This protein binds this small molecule.
Small molecule (SMILES): N=c1ccn([C@H]2C[C@H](O[P](=O)(O)OC[C@H]3O[C@@H](n4cnc5c(N)ncnc54)C[C@@H]3O[P](=O)(O)OC[C@H]3O[C@@H](n4cnc5c(N)ncnc54)C[C@@H]3O[P](=O)(O)OC[C@H]3O[C@@H](n4cnc5c(N)ncnc54)C[C@@H]3O)[C@@H](COP(=O)=O)O2)c(=O)[nH]1

Binding-site contacts:
Ligand atom P contacts residue ASN139 of chain 7.A at 3.7 Å.
Ligand atom OP1 contacts residue PRO276 of chain 7.A at 3.1 Å.
Ligand atom OP1 contacts residue ASN139 of chain 7.A at 3.1 Å (h-bond).
Ligand atom C4' contacts residue PRO276 of chain 7.A at 3.7 Å (hydrophobic).
Ligand atom N9 contacts residue TRP60 of chain 7.A at 3.8 Å.
Ligand atom N7 contacts residue TRP60 of chain 7.A at 3.9 Å.
Ligand atom C1' contacts residue TRP60 of chain 7.A at 3.5 Å (hydrophobic).
Ligand atom OP1 contacts residue GLN137 of chain 7.A at 4.4 Å.
Ligand atom C4 contacts residue TRP60 of chain 7.A at 3.5 Å (hydrophobic).
Ligand atom OP2 contacts residue GLN137 of chain 7.A at 3.8 Å.
Ligand atom O3' contacts residue PRO276 of chain 7.A at 3.4 Å.
Ligand atom C4' contacts residue GLN137 of chain 7.A at 4.1 Å.
Ligand atom C3' contacts residue GLN137 of chain 7.A at 2.6 Å.
Ligand atom P contacts residue PRO276 of chain 7.A at 3.8 Å.
Ligand atom OP1 contacts residue ASN275 of chain 7.A at 4.5 Å.
Ligand atom O5' contacts residue GLN137 of chain 7.A at 4.3 Å.
Ligand atom O3' contacts residue TRP60 of chain 7.A at 4.4 Å.
Ligand atom P contacts residue GLN137 of chain 7.A at 3.5 Å.
Ligand atom OP2 contacts residue TRP60 of chain 7.A at 4.4 Å.
Ligand atom C2' contacts residue TRP60 of chain 7.A at 4.1 Å (hydrophobic).
Ligand atom N1 contacts residue TRP60 of chain 7.A at 3.5 Å.
Ligand atom O5' contacts residue TRP60 of chain 7.A at 3.8 Å.
Ligand atom O3' contacts residue GLN137 of chain 7.A at 2.1 Å (h-bond).
Ligand atom N3 contacts residue TRP60 of chain 7.A at 3.0 Å.
Ligand atom O4' contacts residue TRP60 of chain 7.A at 4.2 Å.
Ligand atom N6 contacts residue TRP60 of chain 7.A at 3.0 Å.
Ligand atom C2' contacts residue GLN137 of chain 7.A at 2.9 Å.
Ligand atom C5 contacts residue TRP60 of chain 7.A at 3.8 Å (hydrophobic).
Ligand atom C1' contacts residue GLN137 of chain 7.A at 4.0 Å.
Ligand atom OP2 contacts residue ARG534 of chain 7.A at 3.6 Å.
Ligand atom O5' contacts residue PRO276 of chain 7.A at 2.8 Å.
Ligand atom C5' contacts residue PRO276 of chain 7.A at 3.7 Å (hydrophobic).
Ligand atom C6 contacts residue TRP60 of chain 7.A at 3.4 Å (hydrophobic).
Ligand atom OP2 contacts residue ASN139 of chain 7.A at 3.3 Å (h-bond).
Ligand atom OP2 contacts residue PRO276 of chain 7.A at 3.9 Å.
Ligand atom C8 contacts residue TRP60 of chain 7.A at 4.4 Å (hydrophobic).
Ligand atom N6 contacts residue ASP58 of chain 7.A at 4.3 Å.
Ligand atom N6 contacts residue GLY57 of chain 7.A at 3.7 Å.
Ligand atom C3' contacts residue PRO276 of chain 7.A at 3.2 Å (hydrophobic).
Ligand atom C2 contacts residue TRP60 of chain 7.A at 3.4 Å (hydrophobic).

Sequence of chain 7.A:
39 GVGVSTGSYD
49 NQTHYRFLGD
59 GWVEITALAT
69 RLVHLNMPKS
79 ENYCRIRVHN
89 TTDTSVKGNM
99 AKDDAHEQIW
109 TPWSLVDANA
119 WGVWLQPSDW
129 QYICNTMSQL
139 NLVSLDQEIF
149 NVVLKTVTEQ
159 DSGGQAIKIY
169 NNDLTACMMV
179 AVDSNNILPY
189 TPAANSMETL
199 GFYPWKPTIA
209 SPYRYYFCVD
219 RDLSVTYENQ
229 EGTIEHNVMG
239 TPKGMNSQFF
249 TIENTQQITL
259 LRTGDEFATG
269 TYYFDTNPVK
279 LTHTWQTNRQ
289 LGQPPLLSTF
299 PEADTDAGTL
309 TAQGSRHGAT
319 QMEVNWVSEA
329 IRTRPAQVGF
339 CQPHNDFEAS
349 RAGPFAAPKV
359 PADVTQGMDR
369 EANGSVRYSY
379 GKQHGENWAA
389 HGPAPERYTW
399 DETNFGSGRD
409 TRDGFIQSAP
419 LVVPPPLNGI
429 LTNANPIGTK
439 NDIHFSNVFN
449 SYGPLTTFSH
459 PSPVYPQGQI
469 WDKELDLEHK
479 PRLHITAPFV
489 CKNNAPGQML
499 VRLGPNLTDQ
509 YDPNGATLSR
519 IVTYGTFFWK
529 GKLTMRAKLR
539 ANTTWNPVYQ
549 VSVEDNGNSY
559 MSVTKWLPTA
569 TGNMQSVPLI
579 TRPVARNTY